A small-molecule ligand and the protein it binds are described below.
Small molecule (SMILES): CC(=O)N[C@H]1[C@H](O[C@H]2[C@H](O)[C@@H](NC(C)=O)CO[C@@H]2CO)O[C@H](CO)[C@@H](O)[C@@H]1O

Binding-site contacts:
Ligand atom O5 contacts residue ASN119 of chain 1.E at 2.4 Å (h-bond).
Ligand atom C1 contacts residue ASN119 of chain 1.E at 1.5 Å.
Ligand atom O7 contacts residue ASN119 of chain 1.E at 3.9 Å.
Ligand atom O3 contacts residue GLN258 of chain 1.E at 4.2 Å.
Ligand atom C3 contacts residue ASN119 of chain 1.E at 3.8 Å.
Ligand atom C8 contacts residue ASN251 of chain 1.E at 3.7 Å.
Ligand atom C7 contacts residue GLN258 of chain 1.E at 3.6 Å.
Ligand atom O7 contacts residue THR121 of chain 1.E at 3.7 Å.
Ligand atom C6 contacts residue ASN119 of chain 1.E at 4.4 Å.
Ligand atom C8 contacts residue ASN119 of chain 1.E at 4.5 Å.
Ligand atom C8 contacts residue GLY255 of chain 1.E at 3.6 Å.
Ligand atom C4 contacts residue ASN119 of chain 1.E at 4.3 Å.
Ligand atom C8 contacts residue GLN258 of chain 1.E at 3.8 Å.
Ligand atom C5 contacts residue ASN119 of chain 1.E at 3.7 Å.
Ligand atom O7 contacts residue GLY255 of chain 1.E at 4.4 Å.
Ligand atom N2 contacts residue GLN258 of chain 1.E at 4.4 Å.
Ligand atom N2 contacts residue ASN119 of chain 1.E at 2.9 Å (h-bond).
Ligand atom O7 contacts residue GLN258 of chain 1.E at 3.2 Å (h-bond).
Ligand atom C7 contacts residue ASN119 of chain 1.E at 3.5 Å.
Ligand atom C2 contacts residue ASN119 of chain 1.E at 2.5 Å.

Sequence of chain 1.E:
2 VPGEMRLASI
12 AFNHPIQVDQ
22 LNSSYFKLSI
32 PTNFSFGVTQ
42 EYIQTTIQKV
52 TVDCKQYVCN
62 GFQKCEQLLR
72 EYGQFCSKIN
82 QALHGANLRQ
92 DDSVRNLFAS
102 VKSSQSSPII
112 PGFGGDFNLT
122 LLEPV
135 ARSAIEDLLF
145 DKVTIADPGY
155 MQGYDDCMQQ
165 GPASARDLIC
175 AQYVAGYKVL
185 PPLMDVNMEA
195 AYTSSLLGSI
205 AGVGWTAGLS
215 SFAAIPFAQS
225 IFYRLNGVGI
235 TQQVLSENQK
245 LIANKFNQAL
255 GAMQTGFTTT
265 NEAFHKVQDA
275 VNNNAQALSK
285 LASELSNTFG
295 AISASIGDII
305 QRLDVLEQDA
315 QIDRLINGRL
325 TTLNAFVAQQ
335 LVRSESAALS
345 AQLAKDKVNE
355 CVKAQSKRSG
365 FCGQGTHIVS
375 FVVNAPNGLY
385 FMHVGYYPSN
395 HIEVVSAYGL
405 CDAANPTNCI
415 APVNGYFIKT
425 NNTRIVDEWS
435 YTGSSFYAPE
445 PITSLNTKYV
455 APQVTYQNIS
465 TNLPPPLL